This small molecule binds to this protein.
Small molecule (SMILES): CC(C)C[C@H](NC(=O)[C@H](COP(=O)(O)O)NC(=O)[C@H](C)NC(=O)[C@@H](NC(=O)[C@@H](N)COP(=O)(O)O)C(C)C)C(=O)N[C@H](C(=O)N[C@H](C=O)COP(=O)(O)O)[C@@H](C)O

Binding-site contacts:
Ligand atom O3P contacts residue LYS178 of chain 1.B at 2.6 Å (salt-bridge).
Ligand atom O2P contacts residue ARG134 of chain 1.B at 3.1 Å (salt-bridge).
Ligand atom CG1 contacts residue ARG185 of chain 1.B at 3.5 Å.
Ligand atom O contacts residue GLY182 of chain 1.B at 3.5 Å (h-bond).
Ligand atom CA contacts residue THR181 of chain 1.B at 3.2 Å.
Ligand atom O3P contacts residue LYS137 of chain 1.B at 2.8 Å (salt-bridge).
Ligand atom CD1 contacts residue TYR232 of chain 1.B at 3.4 Å (hydrophobic).
Ligand atom O contacts residue THR181 of chain 1.B at 3.4 Å.
Ligand atom O contacts residue LYS137 of chain 1.B at 3.1 Å (salt-bridge).
Ligand atom O contacts residue GLY182 of chain 1.B at 2.9 Å (h-bond).
Ligand atom O contacts residue ARG185 of chain 1.B at 3.0 Å (salt-bridge).
Ligand atom O1P contacts residue GLY222 of chain 1.B at 3.1 Å (h-bond).
Ligand atom O1P contacts residue LYS178 of chain 1.B at 3.5 Å (salt-bridge).
Ligand atom N contacts residue THR181 of chain 1.B at 2.9 Å (h-bond).
Ligand atom O3P contacts residue THR181 of chain 1.B at 3.6 Å (h-bond).
Ligand atom CB contacts residue THR181 of chain 1.B at 3.0 Å.
Ligand atom CD1 contacts residue LEU180 of chain 1.B at 3.3 Å (hydrophobic).
Ligand atom N contacts residue LYS231 of chain 1.B at 3.3 Å (salt-bridge).
Ligand atom OG contacts residue LYS137 of chain 1.B at 3.2 Å (salt-bridge).
Ligand atom O2P contacts residue ARG185 of chain 1.B at 3.0 Å (salt-bridge).
Ligand atom O3P contacts residue ARG185 of chain 1.B at 2.9 Å (salt-bridge).
Ligand atom OG contacts residue THR181 of chain 1.B at 3.3 Å (h-bond).
Ligand atom O3P contacts residue ARG134 of chain 1.B at 2.8 Å (salt-bridge).
Ligand atom O contacts residue LEU159 of chain 1.B at 3.4 Å.
Ligand atom O contacts residue SER26 of chain 1.B at 2.7 Å (h-bond).
Ligand atom CB contacts residue GLY182 of chain 1.B at 3.5 Å.
Ligand atom O3P contacts residue GLN221 of chain 1.B at 3.4 Å.
Ligand atom CA contacts residue THR183 of chain 1.B at 3.3 Å.
Ligand atom OG contacts residue ASP135 of chain 1.B at 3.4 Å (salt-bridge).
Ligand atom O1P contacts residue SER26 of chain 1.B at 2.9 Å (h-bond).
Ligand atom O2P contacts residue ASP156 of chain 1.B at 2.5 Å (salt-bridge).
Ligand atom O contacts residue ALA184 of chain 1.B at 3.4 Å (h-bond).
Ligand atom O1P contacts residue GLY25 of chain 1.B at 3.1 Å.
Ligand atom CA contacts residue GLY182 of chain 1.B at 3.6 Å.
Ligand atom O contacts residue THR183 of chain 1.B at 3.1 Å.
Ligand atom N contacts residue GLY182 of chain 1.B at 2.7 Å (h-bond).
Ligand atom O contacts residue LEU180 of chain 1.B at 3.5 Å (h-bond).
Ligand atom O2P contacts residue ASP135 of chain 1.B at 3.5 Å (salt-bridge).
Ligand atom O3P contacts residue ASP156 of chain 1.B at 3.4 Å (salt-bridge).
Ligand atom P contacts residue ASP156 of chain 1.B at 3.5 Å.

Sequence of chain 1.B:
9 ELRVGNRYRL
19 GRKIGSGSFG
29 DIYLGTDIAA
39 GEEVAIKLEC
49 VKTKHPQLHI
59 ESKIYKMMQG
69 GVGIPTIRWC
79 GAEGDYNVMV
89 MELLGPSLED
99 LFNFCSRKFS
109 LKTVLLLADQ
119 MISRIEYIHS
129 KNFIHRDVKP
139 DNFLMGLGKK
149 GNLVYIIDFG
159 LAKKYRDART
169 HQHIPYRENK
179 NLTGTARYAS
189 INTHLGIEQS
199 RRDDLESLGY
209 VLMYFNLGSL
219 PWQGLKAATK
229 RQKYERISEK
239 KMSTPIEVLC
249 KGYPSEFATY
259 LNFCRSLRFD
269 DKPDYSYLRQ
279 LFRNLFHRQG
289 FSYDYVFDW